A protein and the small-molecule ligand that binds it are described below.
Small molecule (SMILES): C[C@H](O)[C@@H](O)[C@@H](O)C(=O)CO

Binding-site contacts:
Ligand atom C5 contacts residue GLN316 of chain 2.B at 4.0 Å.
Ligand atom O5 contacts residue ARG32 of chain 1.B at 3.1 Å (salt-bridge).
Ligand atom C5 contacts residue TRP104 of chain 1.B at 3.9 Å (hydrophobic).
Ligand atom C1 contacts residue VAL133 of chain 1.B at 3.7 Å (hydrophobic).
Ligand atom O1 contacts residue MN1 of chain 2.M at 2.3 Å.
Ligand atom C1 contacts residue TRP104 of chain 1.B at 3.5 Å (hydrophobic).
Ligand atom O3 contacts residue VAL133 of chain 1.B at 4.2 Å.
Ligand atom O4 contacts residue GLN316 of chain 2.B at 3.2 Å (h-bond).
Ligand atom O5 contacts residue GLN316 of chain 2.B at 3.2 Å (h-bond).
Ligand atom C2 contacts residue ASP375 of chain 2.B at 3.4 Å.
Ligand atom O1 contacts residue ASN540 of chain 2.B at 2.7 Å (h-bond).
Ligand atom C2 contacts residue MN1 of chain 2.M at 2.9 Å.
Ligand atom C1 contacts residue ASN540 of chain 2.B at 3.4 Å.
Ligand atom C6 contacts residue GLN316 of chain 2.B at 4.0 Å.
Ligand atom C6 contacts residue TRP512 of chain 2.B at 3.8 Å (hydrophobic).
Ligand atom C1 contacts residue GLU351 of chain 2.B at 3.8 Å.
Ligand atom O4 contacts residue SER407 of chain 2.B at 3.7 Å.
Ligand atom O1 contacts residue ASP375 of chain 2.B at 3.7 Å.
Ligand atom C2 contacts residue GLU351 of chain 2.B at 3.5 Å.
Ligand atom O1 contacts residue TRP104 of chain 1.B at 3.9 Å.
Ligand atom O3 contacts residue ASP375 of chain 2.B at 3.6 Å.
Ligand atom C4 contacts residue SER407 of chain 2.B at 3.9 Å.
Ligand atom O2 contacts residue ASP375 of chain 2.B at 3.3 Å (salt-bridge).
Ligand atom O3 contacts residue PRO130 of chain 1.B at 3.3 Å.
Ligand atom O5 contacts residue TRP104 of chain 1.B at 3.1 Å.
Ligand atom C6 contacts residue TYR453 of chain 2.B at 3.4 Å (hydrophobic).
Ligand atom O4 contacts residue MET199 of chain 2.B at 4.0 Å.
Ligand atom O2 contacts residue GLU351 of chain 2.B at 2.5 Å (salt-bridge).
Ligand atom C1 contacts residue ASP375 of chain 2.B at 3.6 Å.
Ligand atom O5 contacts residue MET199 of chain 2.B at 3.9 Å.
Ligand atom C3 contacts residue TRP104 of chain 1.B at 3.7 Å (hydrophobic).
Ligand atom C3 contacts residue ASP375 of chain 2.B at 4.1 Å.
Ligand atom O1 contacts residue ILE201 of chain 2.B at 3.9 Å.
Ligand atom O4 contacts residue GLU351 of chain 2.B at 3.3 Å (salt-bridge).
Ligand atom C1 contacts residue MN1 of chain 2.M at 2.9 Å.
Ligand atom O1 contacts residue HIS541 of chain 2.B at 3.2 Å (h-bond).
Ligand atom O2 contacts residue MN1 of chain 2.M at 2.3 Å.
Ligand atom O2 contacts residue SER407 of chain 2.B at 3.2 Å (h-bond).
Ligand atom O1 contacts residue GLU351 of chain 2.B at 2.6 Å (salt-bridge).
Ligand atom O3 contacts residue TRP104 of chain 1.B at 3.7 Å.

Sequence of chain 2.B:
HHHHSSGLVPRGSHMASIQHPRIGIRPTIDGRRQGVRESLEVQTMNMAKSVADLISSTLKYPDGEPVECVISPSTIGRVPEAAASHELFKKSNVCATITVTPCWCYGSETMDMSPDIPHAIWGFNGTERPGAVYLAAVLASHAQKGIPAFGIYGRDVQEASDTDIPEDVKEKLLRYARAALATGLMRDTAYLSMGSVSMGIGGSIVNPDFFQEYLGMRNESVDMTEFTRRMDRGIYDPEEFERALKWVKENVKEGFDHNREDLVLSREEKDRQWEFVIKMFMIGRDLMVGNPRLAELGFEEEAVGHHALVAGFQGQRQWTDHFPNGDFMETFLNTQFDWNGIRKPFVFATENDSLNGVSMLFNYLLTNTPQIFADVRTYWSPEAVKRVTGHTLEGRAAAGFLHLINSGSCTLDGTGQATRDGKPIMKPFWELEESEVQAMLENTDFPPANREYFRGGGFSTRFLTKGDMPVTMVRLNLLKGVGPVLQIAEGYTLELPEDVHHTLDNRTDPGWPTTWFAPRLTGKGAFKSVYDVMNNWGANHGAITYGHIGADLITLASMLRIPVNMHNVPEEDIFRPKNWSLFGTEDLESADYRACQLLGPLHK

Sequence of chain 1.B:
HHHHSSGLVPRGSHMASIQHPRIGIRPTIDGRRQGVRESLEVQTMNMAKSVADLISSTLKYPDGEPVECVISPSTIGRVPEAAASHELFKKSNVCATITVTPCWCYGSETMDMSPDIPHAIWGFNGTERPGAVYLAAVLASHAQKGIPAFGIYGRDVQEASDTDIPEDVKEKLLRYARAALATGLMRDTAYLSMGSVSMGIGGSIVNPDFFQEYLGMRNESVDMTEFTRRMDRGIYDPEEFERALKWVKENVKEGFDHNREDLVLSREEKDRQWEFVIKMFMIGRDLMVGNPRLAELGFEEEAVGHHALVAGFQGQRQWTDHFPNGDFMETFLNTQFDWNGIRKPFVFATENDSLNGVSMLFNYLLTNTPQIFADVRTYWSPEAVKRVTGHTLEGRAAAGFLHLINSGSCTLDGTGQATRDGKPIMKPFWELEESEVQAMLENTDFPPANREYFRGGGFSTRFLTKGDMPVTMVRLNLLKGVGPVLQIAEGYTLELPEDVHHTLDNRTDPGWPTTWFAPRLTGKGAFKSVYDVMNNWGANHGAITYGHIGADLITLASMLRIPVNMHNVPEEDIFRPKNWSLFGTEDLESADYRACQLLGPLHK